Binding-site contacts:
Ligand atom CAR contacts residue LYS546 of chain 1.C at 4.3 Å.
Ligand atom C4' contacts residue ASP761 of chain 1.C at 4.5 Å.
Ligand atom NAL contacts residue LYS546 of chain 1.C at 3.6 Å.
Ligand atom CAO contacts residue LYS546 of chain 1.C at 3.9 Å.
Ligand atom PAX contacts residue MG1 of chain 1.L at 3.6 Å.
Ligand atom OAB contacts residue SER683 of chain 1.C at 2.9 Å (h-bond).
Ligand atom O2' contacts residue THR681 of chain 1.C at 3.9 Å.
Ligand atom O3' contacts residue ASP624 of chain 1.C at 3.5 Å.
Ligand atom CAR contacts residue SER683 of chain 1.C at 3.9 Å.
Ligand atom O2' contacts residue ASN692 of chain 1.C at 3.4 Å (h-bond).
Ligand atom O4' contacts residue ASN692 of chain 1.C at 4.3 Å.
Ligand atom OAH contacts residue ASP761 of chain 1.C at 3.1 Å (salt-bridge).
Ligand atom NAA contacts residue VAL558 of chain 1.C at 4.3 Å.
Ligand atom C5' contacts residue ASP761 of chain 1.C at 3.3 Å.
Ligand atom O5' contacts residue ASP761 of chain 1.C at 4.1 Å.
Ligand atom OAD contacts residue SER683 of chain 1.C at 2.9 Å (h-bond).
Ligand atom OAH contacts residue MG1 of chain 1.L at 2.8 Å.
Ligand atom CAO contacts residue SER683 of chain 1.C at 3.6 Å.
Ligand atom C4' contacts residue ASN692 of chain 1.C at 4.2 Å.
Ligand atom O2' contacts residue ASP624 of chain 1.C at 4.2 Å.
Ligand atom C2' contacts residue ASN692 of chain 1.C at 4.5 Å.
Ligand atom CAQ contacts residue SER683 of chain 1.C at 3.6 Å.
Ligand atom NAA contacts residue LYS546 of chain 1.C at 2.9 Å (salt-bridge).
Ligand atom PAX contacts residue ASP761 of chain 1.C at 3.9 Å.
Ligand atom O2' contacts residue THR688 of chain 1.C at 4.0 Å.

Sequence of chain 1.C:
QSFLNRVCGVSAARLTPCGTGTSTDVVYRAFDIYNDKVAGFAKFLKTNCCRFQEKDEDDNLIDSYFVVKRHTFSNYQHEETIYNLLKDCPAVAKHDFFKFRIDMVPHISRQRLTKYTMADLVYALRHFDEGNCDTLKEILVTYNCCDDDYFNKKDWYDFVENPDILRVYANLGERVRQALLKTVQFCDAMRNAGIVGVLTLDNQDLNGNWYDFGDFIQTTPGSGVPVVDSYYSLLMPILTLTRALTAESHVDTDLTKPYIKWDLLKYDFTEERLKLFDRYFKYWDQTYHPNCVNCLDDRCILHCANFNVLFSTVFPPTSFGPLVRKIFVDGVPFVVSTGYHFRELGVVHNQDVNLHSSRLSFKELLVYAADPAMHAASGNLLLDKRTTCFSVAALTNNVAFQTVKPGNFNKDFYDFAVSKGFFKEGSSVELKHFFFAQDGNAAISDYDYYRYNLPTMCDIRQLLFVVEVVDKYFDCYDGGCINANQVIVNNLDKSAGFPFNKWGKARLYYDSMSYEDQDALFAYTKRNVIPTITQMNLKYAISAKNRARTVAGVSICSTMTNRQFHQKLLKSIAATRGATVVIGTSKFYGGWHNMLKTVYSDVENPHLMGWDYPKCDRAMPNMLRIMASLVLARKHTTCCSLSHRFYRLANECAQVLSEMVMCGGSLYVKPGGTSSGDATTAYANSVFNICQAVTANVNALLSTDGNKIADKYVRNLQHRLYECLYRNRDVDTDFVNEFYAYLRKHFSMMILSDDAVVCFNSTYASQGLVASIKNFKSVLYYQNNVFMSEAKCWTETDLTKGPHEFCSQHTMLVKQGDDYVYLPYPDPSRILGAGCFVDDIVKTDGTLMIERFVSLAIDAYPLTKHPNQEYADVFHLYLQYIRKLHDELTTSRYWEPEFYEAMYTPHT

The small molecule below binds the protein below.
Small molecule (SMILES): NC(=O)c1nc(F)cn([C@@H]2O[C@H](COP(=O)(O)O)[C@@H](O)[C@H]2O)c1=O